Sequence of chain 1.A:
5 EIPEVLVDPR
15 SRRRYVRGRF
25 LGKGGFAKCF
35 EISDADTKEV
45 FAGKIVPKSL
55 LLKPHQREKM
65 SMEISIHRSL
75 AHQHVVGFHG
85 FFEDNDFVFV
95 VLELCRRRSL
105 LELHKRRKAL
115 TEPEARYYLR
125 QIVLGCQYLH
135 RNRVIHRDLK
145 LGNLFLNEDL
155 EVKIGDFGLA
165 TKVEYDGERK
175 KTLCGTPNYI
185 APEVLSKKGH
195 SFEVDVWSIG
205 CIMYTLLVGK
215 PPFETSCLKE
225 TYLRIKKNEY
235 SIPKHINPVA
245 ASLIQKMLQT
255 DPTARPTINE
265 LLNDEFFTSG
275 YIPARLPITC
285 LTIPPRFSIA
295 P

A small-molecule ligand and the protein it binds are described below.
Small molecule (SMILES): CN1CCN(c2ccc(OC(F)(F)F)c(Nc3nccc(-c4cc(C(N)=O)cn4C)n3)c2)CC1

Binding-site contacts:
Ligand atom F24 contacts residue ARG23 of chain 1.A at 3.3 Å.
Ligand atom O22 contacts residue LEU25 of chain 1.A at 3.6 Å.
Ligand atom F26 contacts residue CYS99 of chain 1.A at 3.6 Å.
Ligand atom F25 contacts residue ARG102 of chain 1.A at 3.3 Å.
Ligand atom C30 contacts residue SER103 of chain 1.A at 3.5 Å.
Ligand atom C6 contacts residue ALA46 of chain 1.A at 3.6 Å (hydrophobic).
Ligand atom C32 contacts residue GLU106 of chain 1.A at 3.4 Å.
Ligand atom C29 contacts residue SER103 of chain 1.A at 3.5 Å.
Ligand atom C30 contacts residue GLU106 of chain 1.A at 3.7 Å.
Ligand atom C8 contacts residue PHE149 of chain 1.A at 3.4 Å (hydrophobic).
Ligand atom C4 contacts residue PHE149 of chain 1.A at 3.5 Å (hydrophobic).
Ligand atom C33 contacts residue GLU106 of chain 1.A at 3.7 Å.
Ligand atom C12 contacts residue PHE149 of chain 1.A at 3.4 Å (hydrophobic).
Ligand atom F26 contacts residue ARG23 of chain 1.A at 3.6 Å.
Ligand atom C29 contacts residue GLU106 of chain 1.A at 3.6 Å.
Ligand atom C10 contacts residue CYS33 of chain 1.A at 3.5 Å (hydrophobic).
Ligand atom N31 contacts residue GLU106 of chain 1.A at 2.7 Å (salt-bridge).
Ligand atom N9 contacts residue CYS33 of chain 1.A at 3.6 Å.
Ligand atom N14 contacts residue LYS48 of chain 1.A at 3.5 Å (salt-bridge).
Ligand atom C33 contacts residue LEU25 of chain 1.A at 3.6 Å (hydrophobic).
Ligand atom N1 contacts residue CYS99 of chain 1.A at 3.0 Å (h-bond).
Ligand atom O22 contacts residue CYS99 of chain 1.A at 3.5 Å (h-bond).
Ligand atom C6 contacts residue GLU97 of chain 1.A at 3.2 Å.
Ligand atom O15 contacts residue ASP160 of chain 1.A at 3.7 Å.
Ligand atom C23 contacts residue CYS99 of chain 1.A at 3.5 Å (hydrophobic).
Ligand atom F24 contacts residue LEU25 of chain 1.A at 3.6 Å.
Ligand atom C29 contacts residue PHE149 of chain 1.A at 3.7 Å (hydrophobic).
Ligand atom C16 contacts residue CYS99 of chain 1.A at 3.7 Å (hydrophobic).
Ligand atom C34 contacts residue GLU106 of chain 1.A at 3.4 Å.
Ligand atom F26 contacts residue LEU98 of chain 1.A at 3.7 Å.
Ligand atom N3 contacts residue PHE149 of chain 1.A at 3.5 Å.
Ligand atom N7 contacts residue CYS99 of chain 1.A at 3.1 Å (h-bond).
Ligand atom C13 contacts residue LYS48 of chain 1.A at 3.4 Å.
Ligand atom F26 contacts residue ARG100 of chain 1.A at 3.6 Å.
Ligand atom F25 contacts residue CYS99 of chain 1.A at 3.0 Å.
Ligand atom N14 contacts residue ASP160 of chain 1.A at 2.7 Å (salt-bridge).
Ligand atom C6 contacts residue CYS99 of chain 1.A at 3.7 Å (hydrophobic).
Ligand atom C30 contacts residue GLY146 of chain 1.A at 3.3 Å.
Ligand atom F25 contacts residue ARG100 of chain 1.A at 3.0 Å.
Ligand atom O15 contacts residue LYS48 of chain 1.A at 2.6 Å (salt-bridge).